A small-molecule ligand and the protein it binds are described below.
Small molecule (SMILES): CC(=O)N[C@@H]1[C@@H](O)[C@H](O)[C@@H](CO)O[C@H]1O

Binding-site contacts:
Ligand atom C4 contacts residue ASN134 of chain 1.O at 4.2 Å.
Ligand atom C8 contacts residue ASN134 of chain 1.O at 4.3 Å.
Ligand atom C3 contacts residue ASN134 of chain 1.O at 3.7 Å.
Ligand atom C2 contacts residue ASN134 of chain 1.O at 2.3 Å.
Ligand atom C5 contacts residue ASN134 of chain 1.O at 3.6 Å.
Ligand atom C7 contacts residue ASN134 of chain 1.O at 3.1 Å.
Ligand atom O7 contacts residue ASN134 of chain 1.O at 3.0 Å (h-bond).
Ligand atom N2 contacts residue ASN134 of chain 1.O at 2.8 Å (h-bond).
Ligand atom C8 contacts residue ASN144 of chain 1.O at 4.0 Å.
Ligand atom C1 contacts residue ASN134 of chain 1.O at 1.5 Å.
Ligand atom O7 contacts residue PHE133 of chain 1.O at 4.0 Å.
Ligand atom O5 contacts residue ASN134 of chain 1.O at 2.3 Å (h-bond).

Sequence of chain 1.O:
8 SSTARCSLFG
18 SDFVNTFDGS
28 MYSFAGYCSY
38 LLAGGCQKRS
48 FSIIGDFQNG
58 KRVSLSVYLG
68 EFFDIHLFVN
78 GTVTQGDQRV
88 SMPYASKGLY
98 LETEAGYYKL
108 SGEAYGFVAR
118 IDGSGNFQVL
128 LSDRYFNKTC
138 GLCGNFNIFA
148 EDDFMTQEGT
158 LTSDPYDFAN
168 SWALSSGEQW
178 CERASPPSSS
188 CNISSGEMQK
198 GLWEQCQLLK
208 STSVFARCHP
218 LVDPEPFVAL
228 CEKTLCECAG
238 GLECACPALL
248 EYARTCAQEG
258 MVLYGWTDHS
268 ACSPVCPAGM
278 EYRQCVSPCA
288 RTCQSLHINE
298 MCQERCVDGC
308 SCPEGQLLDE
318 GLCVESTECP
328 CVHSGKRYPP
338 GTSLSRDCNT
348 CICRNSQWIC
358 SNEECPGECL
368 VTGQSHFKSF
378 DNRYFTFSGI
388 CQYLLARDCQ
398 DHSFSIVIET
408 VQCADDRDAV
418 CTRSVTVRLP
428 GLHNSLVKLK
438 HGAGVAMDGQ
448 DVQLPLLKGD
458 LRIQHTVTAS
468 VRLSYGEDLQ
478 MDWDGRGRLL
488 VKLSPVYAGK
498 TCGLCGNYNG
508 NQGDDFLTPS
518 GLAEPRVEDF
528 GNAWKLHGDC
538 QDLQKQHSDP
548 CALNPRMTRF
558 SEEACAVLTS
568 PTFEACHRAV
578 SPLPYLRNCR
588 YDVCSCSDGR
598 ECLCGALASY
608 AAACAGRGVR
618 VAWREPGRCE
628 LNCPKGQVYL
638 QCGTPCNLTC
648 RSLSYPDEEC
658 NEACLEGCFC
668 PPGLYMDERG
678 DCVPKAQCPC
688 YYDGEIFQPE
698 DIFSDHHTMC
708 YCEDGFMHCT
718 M